Binding-site contacts:
Ligand atom C6 contacts residue LEU345 of chain 1.B at 4.1 Å (hydrophobic).
Ligand atom C7 contacts residue PHE346 of chain 1.B at 3.8 Å (hydrophobic).
Ligand atom C10 contacts residue ASP292 of chain 1.B at 3.3 Å.
Ligand atom C2 contacts residue PHE349 of chain 1.B at 3.9 Å (hydrophobic).
Ligand atom C4 contacts residue LEU345 of chain 1.B at 3.6 Å (hydrophobic).
Ligand atom C6 contacts residue PHE195 of chain 1.B at 4.0 Å (hydrophobic).
Ligand atom O3 contacts residue LEU138 of chain 1.B at 3.8 Å.
Ligand atom C4 contacts residue SER142 of chain 1.B at 3.8 Å.
Ligand atom C4 contacts residue LEU138 of chain 1.B at 3.8 Å (hydrophobic).
Ligand atom C8 contacts residue MET199 of chain 1.B at 3.9 Å (hydrophobic).
Ligand atom O2 contacts residue SER142 of chain 1.B at 2.8 Å (h-bond).
Ligand atom C2 contacts residue PHE195 of chain 1.B at 4.0 Å (hydrophobic).
Ligand atom C5 contacts residue SER142 of chain 1.B at 3.9 Å.
Ligand atom C5 contacts residue LEU138 of chain 1.B at 3.7 Å (hydrophobic).
Ligand atom C2 contacts residue CYS141 of chain 1.B at 3.7 Å (hydrophobic).
Ligand atom C9 contacts residue TRP288 of chain 1.B at 3.5 Å (hydrophobic).
Ligand atom C3 contacts residue LEU342 of chain 1.B at 3.8 Å (hydrophobic).
Ligand atom C3 contacts residue LEU345 of chain 1.B at 4.1 Å (hydrophobic).
Ligand atom C1 contacts residue PHE346 of chain 1.B at 3.9 Å (hydrophobic).
Ligand atom O1 contacts residue LEU350 of chain 1.B at 4.1 Å.
Ligand atom O3 contacts residue SER142 of chain 1.B at 3.0 Å (h-bond).
Ligand atom O2 contacts residue LEU138 of chain 1.B at 3.8 Å.
Ligand atom C8 contacts residue PHE346 of chain 1.B at 3.7 Å (hydrophobic).
Ligand atom O2 contacts residue LEU345 of chain 1.B at 3.8 Å.
Ligand atom C5 contacts residue LEU345 of chain 1.B at 3.6 Å (hydrophobic).
Ligand atom O1 contacts residue TRP288 of chain 1.B at 3.7 Å.
Ligand atom C10 contacts residue CYS291 of chain 1.B at 4.0 Å (hydrophobic).
Ligand atom O3 contacts residue LEU345 of chain 1.B at 3.9 Å.
Ligand atom C1 contacts residue TRP288 of chain 1.B at 3.7 Å (hydrophobic).
Ligand atom C7 contacts residue MET199 of chain 1.B at 3.8 Å (hydrophobic).
Ligand atom C2 contacts residue LEU138 of chain 1.B at 4.1 Å (hydrophobic).
Ligand atom C2 contacts residue LEU147 of chain 1.B at 3.7 Å (hydrophobic).
Ligand atom C9 contacts residue PHE346 of chain 1.B at 3.7 Å (hydrophobic).
Ligand atom C6 contacts residue MET199 of chain 1.B at 4.0 Å (hydrophobic).
Ligand atom O2 contacts residue PHE40 of chain 1.A at 3.3 Å.
Ligand atom C10 contacts residue TRP288 of chain 1.B at 3.4 Å (hydrophobic).
Ligand atom C3 contacts residue LEU138 of chain 1.B at 4.1 Å (hydrophobic).
Ligand atom C9 contacts residue MET199 of chain 1.B at 4.0 Å (hydrophobic).
Ligand atom O1 contacts residue ASP292 of chain 1.B at 2.7 Å (salt-bridge).
Ligand atom C2 contacts residue SER142 of chain 1.B at 3.8 Å.

Sequence of chain 1.B:
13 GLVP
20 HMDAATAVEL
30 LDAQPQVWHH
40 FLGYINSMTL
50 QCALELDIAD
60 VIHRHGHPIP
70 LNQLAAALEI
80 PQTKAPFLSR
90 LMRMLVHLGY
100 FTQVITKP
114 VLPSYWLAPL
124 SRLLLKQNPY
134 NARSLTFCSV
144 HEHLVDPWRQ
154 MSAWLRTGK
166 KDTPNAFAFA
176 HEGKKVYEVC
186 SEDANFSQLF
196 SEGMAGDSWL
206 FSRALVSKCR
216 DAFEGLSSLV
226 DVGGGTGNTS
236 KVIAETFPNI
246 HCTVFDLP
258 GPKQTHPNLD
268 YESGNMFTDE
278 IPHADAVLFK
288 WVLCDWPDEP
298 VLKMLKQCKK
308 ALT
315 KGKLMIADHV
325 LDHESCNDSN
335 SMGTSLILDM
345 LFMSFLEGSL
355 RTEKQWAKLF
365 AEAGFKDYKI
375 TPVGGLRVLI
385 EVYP

The small molecule below binds the protein below.
Small molecule (SMILES): COc1cc(/C=C/CO)ccc1O

Sequence of chain 1.A:
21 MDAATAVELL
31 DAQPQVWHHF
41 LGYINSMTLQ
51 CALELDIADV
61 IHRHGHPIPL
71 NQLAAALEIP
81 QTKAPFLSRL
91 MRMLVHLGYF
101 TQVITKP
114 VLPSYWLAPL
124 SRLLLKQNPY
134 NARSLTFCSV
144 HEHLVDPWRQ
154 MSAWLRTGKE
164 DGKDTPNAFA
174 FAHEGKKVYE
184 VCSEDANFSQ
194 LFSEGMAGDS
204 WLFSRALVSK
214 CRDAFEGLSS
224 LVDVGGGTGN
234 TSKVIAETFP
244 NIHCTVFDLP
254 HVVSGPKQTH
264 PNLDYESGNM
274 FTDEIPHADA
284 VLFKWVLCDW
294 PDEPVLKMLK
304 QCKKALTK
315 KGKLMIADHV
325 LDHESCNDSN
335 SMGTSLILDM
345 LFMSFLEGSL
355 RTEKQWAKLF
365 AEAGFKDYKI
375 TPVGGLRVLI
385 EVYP